Sequence of chain 1.A:
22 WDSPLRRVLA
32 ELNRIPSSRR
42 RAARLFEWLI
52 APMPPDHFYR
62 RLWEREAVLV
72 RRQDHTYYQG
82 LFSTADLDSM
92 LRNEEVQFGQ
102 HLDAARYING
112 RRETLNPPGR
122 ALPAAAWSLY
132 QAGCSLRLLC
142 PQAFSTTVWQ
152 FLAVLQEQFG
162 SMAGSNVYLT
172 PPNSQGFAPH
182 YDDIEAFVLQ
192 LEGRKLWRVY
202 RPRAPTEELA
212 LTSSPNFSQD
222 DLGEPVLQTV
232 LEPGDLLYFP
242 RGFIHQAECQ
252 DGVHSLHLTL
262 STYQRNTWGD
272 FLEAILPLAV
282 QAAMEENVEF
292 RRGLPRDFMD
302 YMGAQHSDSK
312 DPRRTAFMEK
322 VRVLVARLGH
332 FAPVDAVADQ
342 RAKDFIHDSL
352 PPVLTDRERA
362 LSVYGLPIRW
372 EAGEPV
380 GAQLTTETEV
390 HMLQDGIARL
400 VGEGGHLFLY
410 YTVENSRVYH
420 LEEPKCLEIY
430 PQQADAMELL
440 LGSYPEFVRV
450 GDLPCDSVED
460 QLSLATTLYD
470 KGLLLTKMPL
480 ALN

A protein and the small-molecule ligand that binds it are described below.
Small molecule (SMILES): O=C(O)c1ccnc(C(=O)O)c1

Binding-site contacts:
Ligand atom N1 contacts residue TYR169 of chain 1.A at 3.8 Å.
Ligand atom O42 contacts residue HIS258 of chain 1.A at 3.5 Å.
Ligand atom N1 contacts residue HIS181 of chain 1.A at 3.2 Å (h-bond).
Ligand atom C6 contacts residue NI1 of chain 1.C at 3.3 Å.
Ligand atom C21 contacts residue HIS258 of chain 1.A at 3.9 Å.
Ligand atom C21 contacts residue NI1 of chain 1.C at 3.1 Å.
Ligand atom O21 contacts residue TRP198 of chain 1.A at 4.1 Å.
Ligand atom O41 contacts residue LYS196 of chain 1.A at 3.9 Å.
Ligand atom O22 contacts residue ASP183 of chain 1.A at 3.4 Å (salt-bridge).
Ligand atom C6 contacts residue HIS246 of chain 1.A at 4.0 Å.
Ligand atom C3 contacts residue HIS258 of chain 1.A at 3.7 Å.
Ligand atom C2 contacts residue HIS246 of chain 1.A at 4.1 Å.
Ligand atom O21 contacts residue HIS258 of chain 1.A at 2.9 Å (h-bond).
Ligand atom O42 contacts residue LYS196 of chain 1.A at 2.7 Å (salt-bridge).
Ligand atom C3 contacts residue TRP198 of chain 1.A at 3.9 Å (hydrophobic).
Ligand atom O22 contacts residue HIS246 of chain 1.A at 3.5 Å (h-bond).
Ligand atom N1 contacts residue HIS246 of chain 1.A at 3.6 Å (h-bond).
Ligand atom C2 contacts residue TRP198 of chain 1.A at 4.2 Å (hydrophobic).
Ligand atom C21 contacts residue TYR169 of chain 1.A at 3.6 Å (hydrophobic).
Ligand atom C41 contacts residue PHE178 of chain 1.A at 3.9 Å (hydrophobic).
Ligand atom O41 contacts residue ALA248 of chain 1.A at 3.9 Å.
Ligand atom C21 contacts residue THR260 of chain 1.A at 3.7 Å.
Ligand atom O22 contacts residue TYR169 of chain 1.A at 3.9 Å.
Ligand atom C3 contacts residue TYR169 of chain 1.A at 3.5 Å (hydrophobic).
Ligand atom N1 contacts residue NI1 of chain 1.C at 2.4 Å (h-bond).
Ligand atom C41 contacts residue LYS196 of chain 1.A at 3.7 Å.
Ligand atom C41 contacts residue ALA248 of chain 1.A at 4.1 Å (hydrophobic).
Ligand atom O41 contacts residue PHE178 of chain 1.A at 3.4 Å.
Ligand atom C5 contacts residue PHE178 of chain 1.A at 3.8 Å (hydrophobic).
Ligand atom C41 contacts residue TYR169 of chain 1.A at 4.2 Å (hydrophobic).
Ligand atom C4 contacts residue PHE178 of chain 1.A at 4.1 Å (hydrophobic).
Ligand atom C2 contacts residue TYR169 of chain 1.A at 3.5 Å (hydrophobic).
Ligand atom O22 contacts residue NI1 of chain 1.C at 2.2 Å (h-bond).
Ligand atom O42 contacts residue TYR169 of chain 1.A at 4.0 Å.
Ligand atom O21 contacts residue TYR169 of chain 1.A at 3.3 Å.
Ligand atom C4 contacts residue TYR169 of chain 1.A at 3.9 Å (hydrophobic).
Ligand atom C6 contacts residue HIS181 of chain 1.A at 3.3 Å.
Ligand atom O42 contacts residue ALA248 of chain 1.A at 3.9 Å.
Ligand atom C2 contacts residue NI1 of chain 1.C at 3.2 Å.
Ligand atom O21 contacts residue THR260 of chain 1.A at 2.5 Å (h-bond).